Sequence of chain 1.B:
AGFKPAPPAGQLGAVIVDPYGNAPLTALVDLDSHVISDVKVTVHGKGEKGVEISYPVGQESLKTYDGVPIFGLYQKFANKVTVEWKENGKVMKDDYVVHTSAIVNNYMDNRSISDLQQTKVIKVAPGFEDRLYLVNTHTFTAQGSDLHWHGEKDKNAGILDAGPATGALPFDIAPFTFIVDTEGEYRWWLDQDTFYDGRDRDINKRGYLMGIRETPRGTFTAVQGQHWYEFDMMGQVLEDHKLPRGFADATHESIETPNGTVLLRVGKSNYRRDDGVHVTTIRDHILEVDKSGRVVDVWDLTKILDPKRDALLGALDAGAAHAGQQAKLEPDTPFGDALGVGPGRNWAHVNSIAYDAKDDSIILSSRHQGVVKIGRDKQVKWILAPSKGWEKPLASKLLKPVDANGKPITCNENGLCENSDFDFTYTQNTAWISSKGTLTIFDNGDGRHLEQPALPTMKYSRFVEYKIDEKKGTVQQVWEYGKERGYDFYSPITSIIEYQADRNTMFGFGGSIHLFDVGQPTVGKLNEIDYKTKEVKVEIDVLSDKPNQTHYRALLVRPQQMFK

A small-molecule ligand and the protein it binds are described below.
Small molecule (SMILES): O=[N+]([O-])c1ccc(OS(=O)(=O)O)cc1

Binding-site contacts:
Ligand atom C3 contacts residue PHE171 of chain 1.B at 3.8 Å (hydrophobic).
Ligand atom S contacts residue HIS356 of chain 1.B at 3.6 Å.
Ligand atom C3 contacts residue TYR208 of chain 1.B at 3.9 Å (hydrophobic).
Ligand atom O1 contacts residue HIS252 of chain 1.B at 3.2 Å (h-bond).
Ligand atom O4 contacts residue ASN436 of chain 1.B at 3.6 Å.
Ligand atom O5 contacts residue TYR208 of chain 1.B at 3.1 Å (h-bond).
Ligand atom C4 contacts residue PHE171 of chain 1.B at 4.2 Å (hydrophobic).
Ligand atom O6 contacts residue ILE500 of chain 1.B at 4.1 Å.
Ligand atom O1 contacts residue HIS356 of chain 1.B at 2.9 Å (h-bond).
Ligand atom C5 contacts residue ILE500 of chain 1.B at 3.8 Å (hydrophobic).
Ligand atom O3 contacts residue ASN436 of chain 1.B at 3.4 Å (h-bond).
Ligand atom S contacts residue HIS252 of chain 1.B at 3.5 Å (h-bond).
Ligand atom O4 contacts residue ILE500 of chain 1.B at 3.3 Å.
Ligand atom O2 contacts residue HIS252 of chain 1.B at 3.4 Å (h-bond).
Ligand atom C1 contacts residue THR501 of chain 1.B at 4.3 Å.
Ligand atom C1 contacts residue HIS356 of chain 1.B at 4.0 Å.
Ligand atom C2 contacts residue THR501 of chain 1.B at 3.8 Å.
Ligand atom C4 contacts residue ILE500 of chain 1.B at 3.9 Å (hydrophobic).
Ligand atom O4 contacts residue ARG374 of chain 1.B at 3.8 Å.
Ligand atom O2 contacts residue ASN436 of chain 1.B at 3.3 Å (h-bond).
Ligand atom S contacts residue ASN436 of chain 1.B at 3.8 Å.
Ligand atom C6 contacts residue ILE500 of chain 1.B at 4.0 Å (hydrophobic).
Ligand atom S contacts residue ASN358 of chain 1.B at 4.1 Å.
Ligand atom O5 contacts residue THR557 of chain 1.B at 3.4 Å.
Ligand atom O2 contacts residue ASN358 of chain 1.B at 2.8 Å (h-bond).
Ligand atom C2 contacts residue HIS252 of chain 1.B at 3.8 Å.
Ligand atom C6 contacts residue HIS356 of chain 1.B at 4.3 Å.
Ligand atom N contacts residue THR557 of chain 1.B at 3.9 Å.
Ligand atom O3 contacts residue HIS252 of chain 1.B at 3.3 Å (h-bond).
Ligand atom N contacts residue TYR208 of chain 1.B at 4.3 Å.
Ligand atom O3 contacts residue TYR559 of chain 1.B at 3.4 Å.
Ligand atom C1 contacts residue HIS252 of chain 1.B at 3.9 Å.
Ligand atom S contacts residue THR501 of chain 1.B at 3.8 Å.
Ligand atom N contacts residue ILE500 of chain 1.B at 4.1 Å.
Ligand atom C2 contacts residue PHE171 of chain 1.B at 4.0 Å (hydrophobic).
Ligand atom O3 contacts residue THR501 of chain 1.B at 3.5 Å.
Ligand atom O4 contacts residue THR501 of chain 1.B at 2.9 Å (h-bond).
Ligand atom O2 contacts residue HIS356 of chain 1.B at 3.3 Å (h-bond).
Ligand atom O2 contacts residue ARG374 of chain 1.B at 4.3 Å.
Ligand atom C3 contacts residue THR501 of chain 1.B at 4.0 Å.